Sequence of chain 1.C:
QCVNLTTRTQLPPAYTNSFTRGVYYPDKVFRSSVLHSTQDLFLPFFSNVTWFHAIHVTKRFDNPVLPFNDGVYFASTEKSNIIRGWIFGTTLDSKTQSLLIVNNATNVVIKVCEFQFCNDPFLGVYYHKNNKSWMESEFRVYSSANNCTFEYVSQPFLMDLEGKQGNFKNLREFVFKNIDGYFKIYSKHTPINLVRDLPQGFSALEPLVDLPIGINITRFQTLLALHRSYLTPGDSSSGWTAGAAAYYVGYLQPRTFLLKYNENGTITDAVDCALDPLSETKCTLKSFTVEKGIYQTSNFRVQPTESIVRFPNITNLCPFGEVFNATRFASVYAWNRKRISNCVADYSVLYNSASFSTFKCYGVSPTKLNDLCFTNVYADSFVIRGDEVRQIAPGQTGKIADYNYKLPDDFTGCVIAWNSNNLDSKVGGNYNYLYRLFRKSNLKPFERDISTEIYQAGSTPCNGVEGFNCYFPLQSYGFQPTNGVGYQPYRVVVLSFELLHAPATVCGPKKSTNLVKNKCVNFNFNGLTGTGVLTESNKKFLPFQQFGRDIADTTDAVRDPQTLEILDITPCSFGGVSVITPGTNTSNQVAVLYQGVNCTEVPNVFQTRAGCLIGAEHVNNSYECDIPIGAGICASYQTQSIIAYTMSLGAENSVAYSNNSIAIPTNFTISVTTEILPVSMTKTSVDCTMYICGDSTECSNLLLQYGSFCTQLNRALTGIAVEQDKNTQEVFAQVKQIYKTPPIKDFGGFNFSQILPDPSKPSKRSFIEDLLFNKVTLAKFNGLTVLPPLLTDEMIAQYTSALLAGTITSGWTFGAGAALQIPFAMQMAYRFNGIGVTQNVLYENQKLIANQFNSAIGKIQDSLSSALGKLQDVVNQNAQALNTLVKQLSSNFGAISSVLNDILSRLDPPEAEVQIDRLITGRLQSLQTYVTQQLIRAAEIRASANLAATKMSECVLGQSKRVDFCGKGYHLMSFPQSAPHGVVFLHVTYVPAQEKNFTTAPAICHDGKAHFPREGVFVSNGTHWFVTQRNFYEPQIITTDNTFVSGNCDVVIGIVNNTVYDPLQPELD

Binding-site contacts:
Ligand atom C5 contacts residue ASN740 of chain 1.C at 3.7 Å.
Ligand atom C8 contacts residue ILE1161 of chain 1.C at 4.3 Å (hydrophobic).
Ligand atom C8 contacts residue ASN740 of chain 1.C at 4.4 Å.
Ligand atom O5 contacts residue ASN740 of chain 1.C at 2.4 Å (h-bond).
Ligand atom O7 contacts residue ASN740 of chain 1.C at 3.1 Å (h-bond).
Ligand atom C7 contacts residue ASN740 of chain 1.C at 3.2 Å.
Ligand atom N2 contacts residue ASN740 of chain 1.C at 2.9 Å (h-bond).
Ligand atom C2 contacts residue ASN740 of chain 1.C at 2.5 Å.
Ligand atom C4 contacts residue ASN740 of chain 1.C at 4.2 Å.
Ligand atom C3 contacts residue ASN740 of chain 1.C at 3.8 Å.
Ligand atom C1 contacts residue ASN740 of chain 1.C at 1.4 Å.

The protein below binds the small molecule below.
Small molecule (SMILES): CC(=O)N[C@@H]1[C@@H](O)[C@H](O)[C@@H](CO)O[C@H]1O